A protein and the small-molecule ligand that binds it are described below.
Small molecule (SMILES): N=C(N)c1ccncc1

Sequence of chain 1.A:
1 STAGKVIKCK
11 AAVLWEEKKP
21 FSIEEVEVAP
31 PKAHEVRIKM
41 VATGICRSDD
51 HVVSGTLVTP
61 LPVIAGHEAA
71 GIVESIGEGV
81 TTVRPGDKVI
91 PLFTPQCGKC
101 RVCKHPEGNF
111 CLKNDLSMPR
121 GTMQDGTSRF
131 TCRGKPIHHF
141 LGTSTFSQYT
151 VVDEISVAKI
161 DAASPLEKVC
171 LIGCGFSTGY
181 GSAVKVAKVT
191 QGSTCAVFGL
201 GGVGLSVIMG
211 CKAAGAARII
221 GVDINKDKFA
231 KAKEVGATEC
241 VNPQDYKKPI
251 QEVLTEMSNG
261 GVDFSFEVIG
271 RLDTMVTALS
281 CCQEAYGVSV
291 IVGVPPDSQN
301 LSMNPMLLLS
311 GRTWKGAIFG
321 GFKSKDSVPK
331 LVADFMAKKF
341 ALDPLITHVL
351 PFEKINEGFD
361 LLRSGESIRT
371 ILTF

Binding-site contacts:
Ligand atom CI5 contacts residue ALA163 of chain 1.A at 3.6 Å (hydrophobic).
Ligand atom CI1 contacts residue ALA162 of chain 1.A at 4.0 Å (hydrophobic).
Ligand atom CI2 contacts residue LYS88 of chain 1.A at 2.4 Å.
Ligand atom CI5 contacts residue SER164 of chain 1.A at 4.4 Å.
Ligand atom CI1 contacts residue SER164 of chain 1.A at 4.4 Å.
Ligand atom NI1 contacts residue LYS88 of chain 1.A at 2.3 Å (salt-bridge).
Ligand atom CI1 contacts residue LYS88 of chain 1.A at 1.3 Å.
Ligand atom CI6 contacts residue ALA163 of chain 1.A at 3.5 Å (hydrophobic).
Ligand atom CI5 contacts residue LYS88 of chain 1.A at 4.2 Å.
Ligand atom CI6 contacts residue PRO165 of chain 1.A at 3.7 Å (hydrophobic).
Ligand atom NI1 contacts residue ALA162 of chain 1.A at 4.2 Å.
Ligand atom CI5 contacts residue PRO165 of chain 1.A at 3.8 Å (hydrophobic).
Ligand atom CI6 contacts residue LYS88 of chain 1.A at 2.8 Å.
Ligand atom CI2 contacts residue ALA163 of chain 1.A at 4.3 Å (hydrophobic).
Ligand atom CI6 contacts residue SER164 of chain 1.A at 3.7 Å.
Ligand atom CI1 contacts residue ALA163 of chain 1.A at 4.2 Å (hydrophobic).
Ligand atom CI3 contacts residue LYS88 of chain 1.A at 3.7 Å.